Binding-site contacts:
Ligand atom N7 contacts residue HIS415 of chain 1.X at 3.6 Å.
Ligand atom C6 contacts residue PRO205 of chain 1.X at 3.7 Å (hydrophobic).
Ligand atom O5' contacts residue DC1 of chain 1.CD at 2.5 Å (h-bond).
Ligand atom N1 contacts residue VAL204 of chain 1.X at 4.4 Å.
Ligand atom N1 contacts residue PRO205 of chain 1.X at 4.4 Å.
Ligand atom C5 contacts residue PRO416 of chain 1.X at 4.2 Å (hydrophobic).
Ligand atom C4 contacts residue PRO416 of chain 1.X at 4.1 Å (hydrophobic).
Ligand atom C2 contacts residue GLY424 of chain 1.X at 4.2 Å.
Ligand atom C4' contacts residue DC1 of chain 1.CD at 4.5 Å.
Ligand atom C2' contacts residue HIS415 of chain 1.X at 4.3 Å.
Ligand atom C5' contacts residue DC1 of chain 1.CD at 3.1 Å.
Ligand atom N6 contacts residue ASN394 of chain 1.X at 4.0 Å.
Ligand atom C8 contacts residue PRO205 of chain 1.X at 4.3 Å (hydrophobic).
Ligand atom N1 contacts residue GLY424 of chain 1.X at 4.1 Å.
Ligand atom P contacts residue DC1 of chain 1.CD at 1.6 Å.
Ligand atom N3 contacts residue PRO416 of chain 1.X at 3.5 Å.
Ligand atom N6 contacts residue PRO205 of chain 1.X at 3.9 Å.
Ligand atom N7 contacts residue PRO205 of chain 1.X at 3.7 Å.
Ligand atom N6 contacts residue SER417 of chain 1.X at 4.3 Å.
Ligand atom C8 contacts residue HIS415 of chain 1.X at 3.6 Å.
Ligand atom C2 contacts residue PRO416 of chain 1.X at 3.1 Å (hydrophobic).
Ligand atom N9 contacts residue HIS415 of chain 1.X at 4.2 Å.
Ligand atom N9 contacts residue PRO416 of chain 1.X at 4.4 Å.
Ligand atom C5 contacts residue PRO205 of chain 1.X at 3.6 Å (hydrophobic).
Ligand atom N6 contacts residue PRO416 of chain 1.X at 4.3 Å.
Ligand atom C4 contacts residue PRO205 of chain 1.X at 4.2 Å (hydrophobic).
Ligand atom OP1 contacts residue DC1 of chain 1.CD at 2.5 Å (h-bond).
Ligand atom C1' contacts residue PRO416 of chain 1.X at 4.3 Å (hydrophobic).
Ligand atom C5 contacts residue HIS415 of chain 1.X at 4.4 Å.
Ligand atom OP2 contacts residue DC1 of chain 1.CD at 2.5 Å (h-bond).
Ligand atom C6 contacts residue PRO416 of chain 1.X at 3.7 Å (hydrophobic).
Ligand atom N1 contacts residue PRO416 of chain 1.X at 3.1 Å (h-bond).

The small molecule below binds the protein below.
Small molecule (SMILES): Nc1ncnc2c1ncn2[C@H]1C[C@H](O)[C@@H](COP(=O)(O)O)O1

Sequence of chain 1.X:
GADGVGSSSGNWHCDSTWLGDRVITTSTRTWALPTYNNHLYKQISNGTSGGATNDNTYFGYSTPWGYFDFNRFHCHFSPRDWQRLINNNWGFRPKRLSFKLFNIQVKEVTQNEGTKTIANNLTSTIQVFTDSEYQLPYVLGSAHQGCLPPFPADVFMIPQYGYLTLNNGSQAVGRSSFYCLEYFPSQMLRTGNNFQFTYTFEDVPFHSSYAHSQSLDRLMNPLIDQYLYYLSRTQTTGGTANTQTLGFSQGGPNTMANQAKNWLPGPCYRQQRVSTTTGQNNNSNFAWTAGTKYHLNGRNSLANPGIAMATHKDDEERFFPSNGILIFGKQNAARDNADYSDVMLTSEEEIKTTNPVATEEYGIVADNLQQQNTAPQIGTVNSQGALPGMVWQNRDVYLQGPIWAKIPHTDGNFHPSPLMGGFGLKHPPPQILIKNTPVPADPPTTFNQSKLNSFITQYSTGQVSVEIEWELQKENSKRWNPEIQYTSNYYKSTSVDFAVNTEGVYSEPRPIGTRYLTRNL